The small molecule below binds the protein below.
Small molecule (SMILES): CC(=O)N[C@@H]1[C@@H](O)[C@H](O)[C@@H](CO)O[C@H]1O

Binding-site contacts:
Ligand atom C7 contacts residue ASN195 of chain 1.G at 3.5 Å.
Ligand atom N2 contacts residue ASN195 of chain 1.G at 2.9 Å (h-bond).
Ligand atom C8 contacts residue ASN195 of chain 1.G at 4.3 Å.
Ligand atom C8 contacts residue SER211 of chain 1.G at 3.6 Å.
Ligand atom C1 contacts residue ASN195 of chain 1.G at 1.4 Å.
Ligand atom O5 contacts residue ARG230 of chain 1.G at 4.0 Å.
Ligand atom C8 contacts residue THR212 of chain 1.G at 3.8 Å.
Ligand atom O5 contacts residue ASN195 of chain 1.G at 2.4 Å (h-bond).
Ligand atom C1 contacts residue SER211 of chain 1.G at 4.3 Å.
Ligand atom C7 contacts residue SER211 of chain 1.G at 3.9 Å.
Ligand atom C5 contacts residue ASN195 of chain 1.G at 3.7 Å.
Ligand atom C1 contacts residue ARG230 of chain 1.G at 4.2 Å.
Ligand atom C2 contacts residue ASN195 of chain 1.G at 2.5 Å.
Ligand atom C8 contacts residue LYS194 of chain 1.G at 4.3 Å.
Ligand atom C3 contacts residue ASN195 of chain 1.G at 3.8 Å.
Ligand atom N2 contacts residue SER211 of chain 1.G at 3.2 Å.
Ligand atom C2 contacts residue SER211 of chain 1.G at 4.2 Å.
Ligand atom O7 contacts residue ASN195 of chain 1.G at 3.7 Å.
Ligand atom C4 contacts residue ASN195 of chain 1.G at 4.2 Å.

Sequence of chain 1.G:
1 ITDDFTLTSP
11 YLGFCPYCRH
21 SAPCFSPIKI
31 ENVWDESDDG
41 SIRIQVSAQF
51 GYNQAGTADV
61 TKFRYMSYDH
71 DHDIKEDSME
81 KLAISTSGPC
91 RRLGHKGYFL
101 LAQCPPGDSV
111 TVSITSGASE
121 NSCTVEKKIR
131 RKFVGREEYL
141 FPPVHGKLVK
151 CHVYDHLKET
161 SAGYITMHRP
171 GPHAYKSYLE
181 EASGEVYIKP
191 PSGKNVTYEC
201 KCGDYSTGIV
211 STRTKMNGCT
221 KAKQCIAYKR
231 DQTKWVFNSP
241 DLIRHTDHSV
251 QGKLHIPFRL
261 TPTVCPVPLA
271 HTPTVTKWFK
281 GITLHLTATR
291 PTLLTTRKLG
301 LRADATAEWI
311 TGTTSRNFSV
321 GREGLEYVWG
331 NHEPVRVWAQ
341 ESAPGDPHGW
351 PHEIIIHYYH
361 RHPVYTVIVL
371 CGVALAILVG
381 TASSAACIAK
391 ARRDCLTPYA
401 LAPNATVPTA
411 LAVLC